Binding-site contacts:
Ligand atom C3 contacts residue ASP2 of chain 1.A at 4.4 Å.
Ligand atom C8 contacts residue ASP2 of chain 1.A at 3.6 Å.
Ligand atom N2 contacts residue ASN5 of chain 1.A at 3.0 Å (h-bond).
Ligand atom N2 contacts residue PHE3 of chain 1.A at 2.9 Å (h-bond).
Ligand atom C7 contacts residue ASP2 of chain 1.A at 3.9 Å.
Ligand atom C1 contacts residue ASN5 of chain 1.A at 1.4 Å.
Ligand atom C1 contacts residue ASN154 of chain 1.A at 4.3 Å.
Ligand atom N2 contacts residue ASP2 of chain 1.A at 3.8 Å.
Ligand atom O4 contacts residue ASN154 of chain 1.A at 4.4 Å.
Ligand atom O7 contacts residue ASN5 of chain 1.A at 4.0 Å.
Ligand atom C4 contacts residue ASN154 of chain 1.A at 4.3 Å.
Ligand atom C3 contacts residue ASN154 of chain 1.A at 4.5 Å.
Ligand atom C5 contacts residue ASN5 of chain 1.A at 3.6 Å.
Ligand atom O5 contacts residue ASN154 of chain 1.A at 4.2 Å.
Ligand atom C7 contacts residue PHE3 of chain 1.A at 3.5 Å (hydrophobic).
Ligand atom C2 contacts residue ASN5 of chain 1.A at 2.6 Å.
Ligand atom C1 contacts residue PHE3 of chain 1.A at 4.1 Å (hydrophobic).
Ligand atom C5 contacts residue ASN154 of chain 1.A at 3.4 Å.
Ligand atom C7 contacts residue ASN5 of chain 1.A at 3.7 Å.
Ligand atom C4 contacts residue ASN5 of chain 1.A at 4.2 Å.
Ligand atom C3 contacts residue PHE3 of chain 1.A at 4.4 Å (hydrophobic).
Ligand atom C2 contacts residue PHE3 of chain 1.A at 3.9 Å (hydrophobic).
Ligand atom O3 contacts residue ASP2 of chain 1.A at 3.3 Å.
Ligand atom O5 contacts residue ASN5 of chain 1.A at 2.4 Å (h-bond).
Ligand atom C8 contacts residue PHE3 of chain 1.A at 3.3 Å (hydrophobic).
Ligand atom C3 contacts residue ASN5 of chain 1.A at 3.8 Å.
Ligand atom C6 contacts residue ASN154 of chain 1.A at 3.8 Å.

A protein and the small-molecule ligand that binds it are described below.
Small molecule (SMILES): CC(=O)N[C@@H]1[C@@H](O)[C@H](O)[C@@H](CO)O[C@H]1O

Sequence of chain 1.A:
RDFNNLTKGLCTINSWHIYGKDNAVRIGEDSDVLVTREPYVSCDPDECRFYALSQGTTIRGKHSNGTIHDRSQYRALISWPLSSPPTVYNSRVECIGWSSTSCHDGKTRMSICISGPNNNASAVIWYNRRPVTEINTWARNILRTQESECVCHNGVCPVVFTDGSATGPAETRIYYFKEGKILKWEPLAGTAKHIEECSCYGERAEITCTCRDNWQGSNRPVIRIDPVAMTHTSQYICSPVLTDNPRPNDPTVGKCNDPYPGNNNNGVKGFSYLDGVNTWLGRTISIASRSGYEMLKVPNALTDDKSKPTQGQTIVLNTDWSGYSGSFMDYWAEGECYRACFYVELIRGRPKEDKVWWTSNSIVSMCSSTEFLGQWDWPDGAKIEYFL